Binding-site contacts:
Ligand atom O5' contacts residue PRO212 of chain 1.E at 3.2 Å (h-bond).
Ligand atom C8 contacts residue PRO391 of chain 1.E at 3.8 Å (hydrophobic).
Ligand atom O2B contacts residue GLY215 of chain 1.E at 3.0 Å (h-bond).
Ligand atom PB contacts residue PRO212 of chain 1.E at 3.3 Å.
Ligand atom O5' contacts residue GLY215 of chain 1.E at 3.1 Å.
Ligand atom N1 contacts residue ILE353 of chain 1.E at 3.9 Å.
Ligand atom O3B contacts residue PRO212 of chain 1.E at 2.8 Å (h-bond).
Ligand atom O2A contacts residue LYS216 of chain 1.E at 3.7 Å.
Ligand atom PA contacts residue GLY215 of chain 1.E at 3.6 Å.
Ligand atom S1G contacts residue PRO212 of chain 1.E at 3.6 Å.
Ligand atom C8 contacts residue GLY215 of chain 1.E at 3.5 Å.
Ligand atom N7 contacts residue VAL214 of chain 1.E at 3.5 Å (h-bond).
Ligand atom O3A contacts residue THR217 of chain 1.E at 3.4 Å (h-bond).
Ligand atom C1' contacts residue ILE395 of chain 1.E at 3.8 Å (hydrophobic).
Ligand atom O2' contacts residue ALA218 of chain 1.E at 3.9 Å.
Ligand atom O1B contacts residue LYS216 of chain 1.E at 3.1 Å (salt-bridge).
Ligand atom PG contacts residue PRO212 of chain 1.E at 3.7 Å.
Ligand atom C2' contacts residue ALA218 of chain 1.E at 3.8 Å (hydrophobic).
Ligand atom N7 contacts residue PRO391 of chain 1.E at 3.4 Å.
Ligand atom C2 contacts residue PRO183 of chain 1.E at 3.7 Å (hydrophobic).
Ligand atom C2 contacts residue VAL184 of chain 1.E at 3.6 Å (hydrophobic).
Ligand atom PA contacts residue THR217 of chain 1.E at 3.5 Å.
Ligand atom N1 contacts residue VAL184 of chain 1.E at 3.4 Å.
Ligand atom O2B contacts residue LYS216 of chain 1.E at 2.7 Å (salt-bridge).
Ligand atom C8 contacts residue VAL214 of chain 1.E at 3.8 Å (hydrophobic).
Ligand atom N6 contacts residue ILE353 of chain 1.E at 3.3 Å.
Ligand atom C5' contacts residue PRO212 of chain 1.E at 3.5 Å (hydrophobic).
Ligand atom O3A contacts residue LYS216 of chain 1.E at 3.4 Å (salt-bridge).
Ligand atom PB contacts residue LYS216 of chain 1.E at 3.4 Å.
Ligand atom O3G contacts residue ARG336 of chain 1.F at 3.2 Å (salt-bridge).
Ligand atom S1G contacts residue ARG336 of chain 1.F at 3.6 Å.
Ligand atom O2A contacts residue GLY215 of chain 1.E at 3.3 Å.
Ligand atom O2B contacts residue GLU211 of chain 1.E at 3.4 Å (salt-bridge).
Ligand atom O2B contacts residue PRO212 of chain 1.E at 2.9 Å (h-bond).
Ligand atom O2A contacts residue THR217 of chain 1.E at 3.3 Å.
Ligand atom O2A contacts residue ALA218 of chain 1.E at 3.0 Å (h-bond).
Ligand atom O3A contacts residue GLY215 of chain 1.E at 3.7 Å.
Ligand atom O3G contacts residue ARG335 of chain 1.F at 3.7 Å.
Ligand atom PG contacts residue ARG336 of chain 1.F at 3.8 Å.
Ligand atom O1A contacts residue THR217 of chain 1.E at 3.3 Å.

Sequence of chain 1.F:
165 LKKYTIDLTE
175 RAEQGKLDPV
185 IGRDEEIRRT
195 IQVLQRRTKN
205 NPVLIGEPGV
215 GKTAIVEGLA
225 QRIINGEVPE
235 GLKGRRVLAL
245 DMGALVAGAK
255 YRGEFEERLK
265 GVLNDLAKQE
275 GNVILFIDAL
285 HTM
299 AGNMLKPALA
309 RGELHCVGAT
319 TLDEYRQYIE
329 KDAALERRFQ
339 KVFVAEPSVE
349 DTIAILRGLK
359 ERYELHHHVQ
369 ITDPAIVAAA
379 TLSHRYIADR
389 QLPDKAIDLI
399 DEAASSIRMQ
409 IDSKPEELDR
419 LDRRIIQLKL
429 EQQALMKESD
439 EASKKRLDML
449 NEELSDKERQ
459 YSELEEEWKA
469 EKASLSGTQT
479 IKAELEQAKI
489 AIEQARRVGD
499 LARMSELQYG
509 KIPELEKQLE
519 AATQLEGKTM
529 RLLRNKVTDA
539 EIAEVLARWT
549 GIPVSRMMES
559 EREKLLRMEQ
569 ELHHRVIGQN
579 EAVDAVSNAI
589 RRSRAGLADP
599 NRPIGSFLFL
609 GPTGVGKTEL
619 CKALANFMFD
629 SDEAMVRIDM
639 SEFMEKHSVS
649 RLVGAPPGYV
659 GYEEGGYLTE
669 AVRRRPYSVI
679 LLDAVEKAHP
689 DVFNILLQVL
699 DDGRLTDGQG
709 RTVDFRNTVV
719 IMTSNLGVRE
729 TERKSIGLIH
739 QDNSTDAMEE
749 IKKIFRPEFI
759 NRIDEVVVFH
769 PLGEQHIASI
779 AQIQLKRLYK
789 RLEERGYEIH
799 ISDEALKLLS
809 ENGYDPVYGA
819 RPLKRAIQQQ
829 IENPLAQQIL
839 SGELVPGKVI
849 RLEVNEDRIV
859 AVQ

A protein and the small-molecule ligand that binds it are described below.
Small molecule (SMILES): Nc1ncnc2c1ncn2[C@@H]1O[C@H](COP(=O)(O)OP(=O)(O)OP(O)(O)=S)[C@@H](O)[C@H]1O

Sequence of chain 1.E:
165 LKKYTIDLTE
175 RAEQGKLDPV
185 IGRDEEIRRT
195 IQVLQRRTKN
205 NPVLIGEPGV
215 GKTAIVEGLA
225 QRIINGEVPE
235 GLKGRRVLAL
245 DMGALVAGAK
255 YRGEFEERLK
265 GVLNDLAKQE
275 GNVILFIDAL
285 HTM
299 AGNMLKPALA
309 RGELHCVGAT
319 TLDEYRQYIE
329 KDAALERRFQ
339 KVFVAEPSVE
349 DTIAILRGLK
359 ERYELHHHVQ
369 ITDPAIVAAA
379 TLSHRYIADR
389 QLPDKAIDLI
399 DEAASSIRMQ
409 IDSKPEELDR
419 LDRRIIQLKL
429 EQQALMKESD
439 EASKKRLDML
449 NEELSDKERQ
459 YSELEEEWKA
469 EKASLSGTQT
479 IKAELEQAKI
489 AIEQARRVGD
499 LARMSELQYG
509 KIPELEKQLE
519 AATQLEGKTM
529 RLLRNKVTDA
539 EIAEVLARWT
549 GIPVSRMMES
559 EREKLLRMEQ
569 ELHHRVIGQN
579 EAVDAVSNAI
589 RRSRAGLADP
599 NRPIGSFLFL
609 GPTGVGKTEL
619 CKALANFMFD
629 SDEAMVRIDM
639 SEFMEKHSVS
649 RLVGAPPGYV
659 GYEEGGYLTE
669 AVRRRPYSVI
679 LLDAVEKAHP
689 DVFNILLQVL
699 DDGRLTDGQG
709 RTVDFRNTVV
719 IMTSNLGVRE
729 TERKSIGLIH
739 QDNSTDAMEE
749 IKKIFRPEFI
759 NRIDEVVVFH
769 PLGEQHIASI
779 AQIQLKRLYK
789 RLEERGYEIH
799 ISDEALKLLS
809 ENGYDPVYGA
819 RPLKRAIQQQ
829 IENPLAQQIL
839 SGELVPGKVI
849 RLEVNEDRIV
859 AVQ